Sequence of chain 2.A:
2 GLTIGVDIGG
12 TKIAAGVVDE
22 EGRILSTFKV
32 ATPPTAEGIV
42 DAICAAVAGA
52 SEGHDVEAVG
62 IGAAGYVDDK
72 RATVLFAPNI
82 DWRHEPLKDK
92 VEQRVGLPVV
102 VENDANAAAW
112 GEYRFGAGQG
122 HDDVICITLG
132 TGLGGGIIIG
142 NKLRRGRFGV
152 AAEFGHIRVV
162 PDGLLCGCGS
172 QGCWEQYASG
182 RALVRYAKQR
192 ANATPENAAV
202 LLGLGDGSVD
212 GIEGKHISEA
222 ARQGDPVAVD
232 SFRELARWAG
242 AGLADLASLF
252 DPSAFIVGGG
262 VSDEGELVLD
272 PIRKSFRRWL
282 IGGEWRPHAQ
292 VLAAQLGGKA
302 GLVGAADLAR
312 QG

This small molecule binds to this protein.
Small molecule (SMILES): OC[C@H]1O[C@@H](O)[C@H](O)[C@@H](O)[C@@H]1O

Binding-site contacts:
Ligand atom C6 contacts residue GLY135 of chain 2.A at 3.6 Å.
Ligand atom C4 contacts residue ASN104 of chain 2.A at 3.9 Å.
Ligand atom C4 contacts residue ASP105 of chain 2.A at 3.3 Å.
Ligand atom O3 contacts residue ASN104 of chain 2.A at 2.9 Å (h-bond).
Ligand atom C1 contacts residue LEU134 of chain 2.A at 3.7 Å (hydrophobic).
Ligand atom O5 contacts residue GLY133 of chain 2.A at 3.9 Å.
Ligand atom C5 contacts residue GLY135 of chain 2.A at 3.6 Å.
Ligand atom C1 contacts residue PRO79 of chain 2.A at 3.9 Å (hydrophobic).
Ligand atom O1 contacts residue ASN80 of chain 2.A at 3.3 Å (h-bond).
Ligand atom O5 contacts residue LEU134 of chain 2.A at 3.9 Å.
Ligand atom O2 contacts residue PRO79 of chain 2.A at 3.4 Å.
Ligand atom O4 contacts residue ASN104 of chain 2.A at 3.2 Å (h-bond).
Ligand atom O1 contacts residue HIS157 of chain 2.A at 3.5 Å (h-bond).
Ligand atom C5 contacts residue LEU134 of chain 2.A at 3.5 Å (hydrophobic).
Ligand atom C3 contacts residue GLU154 of chain 2.A at 3.3 Å.
Ligand atom O3 contacts residue TYR67 of chain 2.A at 4.0 Å.
Ligand atom C4 contacts residue ALA65 of chain 2.A at 4.0 Å (hydrophobic).
Ligand atom O3 contacts residue GLY66 of chain 2.A at 3.2 Å.
Ligand atom O2 contacts residue HIS157 of chain 2.A at 2.9 Å (h-bond).
Ligand atom O3 contacts residue ALA65 of chain 2.A at 3.8 Å.
Ligand atom O1 contacts residue GLU176 of chain 2.A at 2.6 Å (salt-bridge).
Ligand atom C2 contacts residue PRO79 of chain 2.A at 3.8 Å (hydrophobic).
Ligand atom C1 contacts residue GLU176 of chain 2.A at 3.2 Å.
Ligand atom O5 contacts residue GLU176 of chain 2.A at 3.7 Å.
Ligand atom O4 contacts residue ASP105 of chain 2.A at 2.6 Å (salt-bridge).
Ligand atom C6 contacts residue THR129 of chain 2.A at 4.1 Å.
Ligand atom C6 contacts residue LEU134 of chain 2.A at 4.0 Å (hydrophobic).
Ligand atom O3 contacts residue GLU154 of chain 2.A at 2.7 Å (salt-bridge).
Ligand atom O6 contacts residue ASP105 of chain 2.A at 2.7 Å (salt-bridge).
Ligand atom C3 contacts residue ASN104 of chain 2.A at 3.9 Å.
Ligand atom C2 contacts residue GLU154 of chain 2.A at 3.6 Å.
Ligand atom O2 contacts residue GLU154 of chain 2.A at 2.7 Å (salt-bridge).
Ligand atom C2 contacts residue HIS157 of chain 2.A at 3.9 Å.
Ligand atom O2 contacts residue TYR67 of chain 2.A at 3.8 Å.
Ligand atom O6 contacts residue ALA65 of chain 2.A at 3.3 Å.
Ligand atom C6 contacts residue ASP105 of chain 2.A at 3.4 Å.
Ligand atom C1 contacts residue HIS157 of chain 2.A at 3.8 Å.
Ligand atom O1 contacts residue PRO79 of chain 2.A at 3.0 Å.
Ligand atom O4 contacts residue GLY135 of chain 2.A at 3.5 Å.
Ligand atom O4 contacts residue ALA106 of chain 2.A at 3.9 Å.